Binding-site contacts:
Ligand atom C4 contacts residue LEU123 of chain 1.B at 4.5 Å (hydrophobic).
Ligand atom O7 contacts residue GLN121 of chain 1.B at 4.0 Å.
Ligand atom O3 contacts residue VAL178 of chain 1.B at 3.6 Å.
Ligand atom C1 contacts residue ARG5 of chain 1.B at 4.2 Å.
Ligand atom O4 contacts residue VAL178 of chain 1.B at 4.0 Å.
Ligand atom C4 contacts residue ASN180 of chain 1.B at 3.8 Å.
Ligand atom C4 contacts residue CYS179 of chain 1.B at 4.3 Å (hydrophobic).
Ligand atom C1 contacts residue ASN144 of chain 1.B at 1.4 Å.
Ligand atom C3 contacts residue ASN180 of chain 1.B at 3.9 Å.
Ligand atom O3 contacts residue CYS122 of chain 1.B at 3.7 Å.
Ligand atom C3 contacts residue GLN121 of chain 1.B at 3.4 Å.
Ligand atom O5 contacts residue ARG5 of chain 1.B at 4.2 Å.
Ligand atom O7 contacts residue ASN144 of chain 1.B at 3.2 Å (h-bond).
Ligand atom O3 contacts residue CYS179 of chain 1.B at 3.5 Å.
Ligand atom O3 contacts residue GLN121 of chain 1.B at 2.5 Å (h-bond).
Ligand atom O4 contacts residue GLY181 of chain 1.B at 2.9 Å (h-bond).
Ligand atom N2 contacts residue ASN144 of chain 1.B at 3.2 Å (h-bond).
Ligand atom C5 contacts residue ARG5 of chain 1.B at 4.4 Å.
Ligand atom C6 contacts residue ASN144 of chain 1.B at 4.4 Å.
Ligand atom C4 contacts residue GLY181 of chain 1.B at 4.2 Å.
Ligand atom C4 contacts residue VAL178 of chain 1.B at 3.4 Å (hydrophobic).
Ligand atom C7 contacts residue ASN144 of chain 1.B at 3.4 Å.
Ligand atom C4 contacts residue ASN144 of chain 1.B at 4.1 Å.
Ligand atom O5 contacts residue LEU123 of chain 1.B at 4.2 Å.
Ligand atom O3 contacts residue ASN180 of chain 1.B at 2.9 Å (h-bond).
Ligand atom O4 contacts residue ASN180 of chain 1.B at 2.9 Å (h-bond).
Ligand atom C3 contacts residue CYS122 of chain 1.B at 4.1 Å (hydrophobic).
Ligand atom C5 contacts residue VAL178 of chain 1.B at 4.5 Å (hydrophobic).
Ligand atom C3 contacts residue ASN144 of chain 1.B at 3.8 Å.
Ligand atom O2 contacts residue GLN121 of chain 1.B at 3.7 Å.
Ligand atom O5 contacts residue ASN144 of chain 1.B at 2.1 Å (h-bond).
Ligand atom C6 contacts residue VAL178 of chain 1.B at 3.7 Å (hydrophobic).
Ligand atom C5 contacts residue ASN144 of chain 1.B at 3.5 Å.
Ligand atom C6 contacts residue TRP12 of chain 1.B at 3.8 Å (hydrophobic).
Ligand atom C2 contacts residue GLN121 of chain 1.B at 4.1 Å.
Ligand atom C3 contacts residue LEU123 of chain 1.B at 4.4 Å (hydrophobic).
Ligand atom O4 contacts residue CYS179 of chain 1.B at 3.7 Å.
Ligand atom C3 contacts residue VAL178 of chain 1.B at 3.9 Å (hydrophobic).
Ligand atom C2 contacts residue ASN144 of chain 1.B at 2.5 Å.
Ligand atom C5 contacts residue LEU123 of chain 1.B at 4.1 Å (hydrophobic).

Sequence of chain 1.B:
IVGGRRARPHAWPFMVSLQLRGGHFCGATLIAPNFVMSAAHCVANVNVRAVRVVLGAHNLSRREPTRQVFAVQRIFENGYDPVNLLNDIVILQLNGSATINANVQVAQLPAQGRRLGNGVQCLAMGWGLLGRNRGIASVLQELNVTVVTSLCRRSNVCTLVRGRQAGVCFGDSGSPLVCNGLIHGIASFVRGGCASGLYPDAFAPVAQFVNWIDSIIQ

The protein below binds the small molecule below.
Small molecule (SMILES): CC(=O)N[C@H]1[C@H](O[C@H]2[C@H](O)[C@@H](NC(C)=O)CO[C@@H]2CO[C@@H]2O[C@@H](C)[C@@H](O)[C@@H](O)[C@@H]2O)O[C@H](CO)[C@@H](O)[C@@H]1O